The small molecule below binds the protein below.
Small molecule (SMILES): CC(=O)N[C@@H]1[C@@H](O)[C@H](O)[C@@H](CO)O[C@H]1O

Binding-site contacts:
Ligand atom C1 contacts residue THR116 of chain 11.A at 3.3 Å.
Ligand atom C4 contacts residue ASN259 of chain 11.B at 4.2 Å.
Ligand atom C6 contacts residue LYS115 of chain 11.A at 3.9 Å.
Ligand atom C2 contacts residue ASN259 of chain 11.B at 2.4 Å.
Ligand atom C5 contacts residue THR116 of chain 11.A at 3.5 Å.
Ligand atom N2 contacts residue ASN259 of chain 11.B at 2.9 Å (h-bond).
Ligand atom O7 contacts residue ASN259 of chain 11.B at 3.0 Å (h-bond).
Ligand atom C7 contacts residue ASN259 of chain 11.B at 3.1 Å.
Ligand atom O5 contacts residue ASN259 of chain 11.B at 2.4 Å (h-bond).
Ligand atom C3 contacts residue ASN259 of chain 11.B at 3.8 Å.
Ligand atom C5 contacts residue ASN259 of chain 11.B at 3.7 Å.
Ligand atom C6 contacts residue PHE118 of chain 11.A at 4.4 Å (hydrophobic).
Ligand atom C6 contacts residue THR116 of chain 11.A at 3.5 Å.
Ligand atom O6 contacts residue PHE118 of chain 11.A at 3.9 Å.
Ligand atom C8 contacts residue ASN259 of chain 11.B at 4.1 Å.
Ligand atom O6 contacts residue LYS115 of chain 11.A at 4.4 Å.
Ligand atom C1 contacts residue ASN259 of chain 11.B at 1.4 Å.
Ligand atom O5 contacts residue THR116 of chain 11.A at 2.6 Å (h-bond).

Sequence of chain 11.B:
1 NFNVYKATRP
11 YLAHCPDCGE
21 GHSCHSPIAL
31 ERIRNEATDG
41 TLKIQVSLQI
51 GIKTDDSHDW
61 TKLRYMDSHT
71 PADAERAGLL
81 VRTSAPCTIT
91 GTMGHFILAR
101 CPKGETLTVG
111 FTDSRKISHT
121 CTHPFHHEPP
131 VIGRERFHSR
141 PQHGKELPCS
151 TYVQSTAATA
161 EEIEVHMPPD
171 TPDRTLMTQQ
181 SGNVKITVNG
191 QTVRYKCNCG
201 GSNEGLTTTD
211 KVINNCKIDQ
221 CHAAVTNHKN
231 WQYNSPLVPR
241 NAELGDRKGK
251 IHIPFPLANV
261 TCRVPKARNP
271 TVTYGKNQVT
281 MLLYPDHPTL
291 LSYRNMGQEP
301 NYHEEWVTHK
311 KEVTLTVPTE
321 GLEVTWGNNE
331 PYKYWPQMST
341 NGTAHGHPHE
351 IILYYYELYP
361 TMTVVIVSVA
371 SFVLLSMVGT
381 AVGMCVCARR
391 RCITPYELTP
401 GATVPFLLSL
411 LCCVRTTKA

Sequence of chain 11.A:
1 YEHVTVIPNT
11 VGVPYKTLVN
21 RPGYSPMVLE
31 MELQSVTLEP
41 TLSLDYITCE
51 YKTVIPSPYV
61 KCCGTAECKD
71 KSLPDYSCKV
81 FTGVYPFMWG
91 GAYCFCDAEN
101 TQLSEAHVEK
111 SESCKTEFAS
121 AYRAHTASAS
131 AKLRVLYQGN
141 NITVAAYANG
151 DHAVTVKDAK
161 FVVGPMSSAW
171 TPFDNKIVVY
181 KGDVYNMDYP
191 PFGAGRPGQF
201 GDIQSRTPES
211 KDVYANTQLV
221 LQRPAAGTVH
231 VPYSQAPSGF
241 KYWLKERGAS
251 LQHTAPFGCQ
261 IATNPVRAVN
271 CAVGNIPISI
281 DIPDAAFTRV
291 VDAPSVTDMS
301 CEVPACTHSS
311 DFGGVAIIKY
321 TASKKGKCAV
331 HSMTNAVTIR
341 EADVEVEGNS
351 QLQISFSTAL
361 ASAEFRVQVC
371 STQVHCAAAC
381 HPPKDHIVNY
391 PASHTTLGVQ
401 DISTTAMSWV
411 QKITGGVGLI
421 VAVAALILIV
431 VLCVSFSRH